This protein binds this small molecule.
Small molecule (SMILES): CC(=O)N[C@@H]1[C@@H](O)[C@H](O)[C@@H](CO)O[C@H]1O

Sequence of chain 1.A:
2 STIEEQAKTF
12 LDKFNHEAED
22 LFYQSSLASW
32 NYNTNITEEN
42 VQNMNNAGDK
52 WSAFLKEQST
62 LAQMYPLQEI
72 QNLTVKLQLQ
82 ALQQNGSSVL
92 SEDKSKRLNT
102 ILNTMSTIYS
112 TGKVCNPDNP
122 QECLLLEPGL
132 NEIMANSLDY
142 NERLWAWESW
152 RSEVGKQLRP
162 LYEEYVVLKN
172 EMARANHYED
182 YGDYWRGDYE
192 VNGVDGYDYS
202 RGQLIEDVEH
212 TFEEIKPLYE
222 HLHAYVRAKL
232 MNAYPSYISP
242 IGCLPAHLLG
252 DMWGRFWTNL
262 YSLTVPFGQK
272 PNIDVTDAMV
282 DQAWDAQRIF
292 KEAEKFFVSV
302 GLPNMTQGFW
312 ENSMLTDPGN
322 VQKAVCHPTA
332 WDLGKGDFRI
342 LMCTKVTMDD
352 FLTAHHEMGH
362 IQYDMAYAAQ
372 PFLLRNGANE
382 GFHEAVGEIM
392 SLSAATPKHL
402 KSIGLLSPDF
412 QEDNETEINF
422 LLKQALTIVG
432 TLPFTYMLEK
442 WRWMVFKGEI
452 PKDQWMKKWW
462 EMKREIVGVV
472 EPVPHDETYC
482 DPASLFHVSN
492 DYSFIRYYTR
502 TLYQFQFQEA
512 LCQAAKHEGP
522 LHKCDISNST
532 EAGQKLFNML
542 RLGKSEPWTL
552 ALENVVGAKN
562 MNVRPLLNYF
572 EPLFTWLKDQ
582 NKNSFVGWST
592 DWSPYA

Binding-site contacts:
Ligand atom C8 contacts residue GLN64 of chain 1.A at 4.3 Å.
Ligand atom C2 contacts residue ASN86 of chain 1.A at 2.4 Å.
Ligand atom N2 contacts residue ASN86 of chain 1.A at 2.7 Å (h-bond).
Ligand atom N2 contacts residue GLN64 of chain 1.A at 3.3 Å (h-bond).
Ligand atom C2 contacts residue GLN64 of chain 1.A at 3.9 Å.
Ligand atom C3 contacts residue GLN64 of chain 1.A at 4.1 Å.
Ligand atom C5 contacts residue ASN86 of chain 1.A at 3.7 Å.
Ligand atom C8 contacts residue GLN85 of chain 1.A at 4.3 Å.
Ligand atom C4 contacts residue ASN86 of chain 1.A at 4.3 Å.
Ligand atom C3 contacts residue ASN86 of chain 1.A at 3.8 Å.
Ligand atom C7 contacts residue GLN64 of chain 1.A at 4.3 Å.
Ligand atom O5 contacts residue ASN86 of chain 1.A at 2.5 Å (h-bond).
Ligand atom C1 contacts residue ASN86 of chain 1.A at 1.5 Å.
Ligand atom C8 contacts residue ASN86 of chain 1.A at 4.3 Å.
Ligand atom C8 contacts residue GLN84 of chain 1.A at 3.1 Å.
Ligand atom O3 contacts residue GLN64 of chain 1.A at 4.3 Å.
Ligand atom C1 contacts residue GLN64 of chain 1.A at 4.0 Å.
Ligand atom C7 contacts residue GLN84 of chain 1.A at 3.8 Å.
Ligand atom C7 contacts residue ASN86 of chain 1.A at 3.2 Å.
Ligand atom O7 contacts residue ASN86 of chain 1.A at 3.4 Å (h-bond).
Ligand atom N2 contacts residue GLN84 of chain 1.A at 3.7 Å.